Sequence of chain 1.A:
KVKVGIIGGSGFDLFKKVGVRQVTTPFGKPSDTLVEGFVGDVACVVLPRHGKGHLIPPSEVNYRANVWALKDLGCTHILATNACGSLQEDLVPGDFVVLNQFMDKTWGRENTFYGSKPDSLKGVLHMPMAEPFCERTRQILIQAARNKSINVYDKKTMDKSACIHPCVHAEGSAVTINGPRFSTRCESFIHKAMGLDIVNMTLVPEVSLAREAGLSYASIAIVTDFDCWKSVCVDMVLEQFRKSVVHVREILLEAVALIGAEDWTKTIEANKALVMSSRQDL

Binding-site contacts:
Ligand atom O2' contacts residue ALA109 of chain 1.B at 3.7 Å.
Ligand atom C2' contacts residue SO41 of chain 1.J at 3.9 Å.
Ligand atom C5 contacts residue CYS110 of chain 1.B at 3.8 Å (hydrophobic).
Ligand atom O3' contacts residue PRO84 of chain 1.B at 3.8 Å.
Ligand atom C6 contacts residue GLY111 of chain 1.B at 3.6 Å.
Ligand atom O5' contacts residue GLN310 of chain 1.A at 3.6 Å (h-bond).
Ligand atom C2' contacts residue MET227 of chain 1.B at 3.7 Å (hydrophobic).
Ligand atom N3 contacts residue ASN226 of chain 1.B at 3.7 Å.
Ligand atom C2 contacts residue MET227 of chain 1.B at 3.7 Å (hydrophobic).
Ligand atom C8 contacts residue ALA109 of chain 1.B at 3.7 Å (hydrophobic).
Ligand atom C1' contacts residue SO41 of chain 1.J at 3.8 Å.
Ligand atom O4' contacts residue ALA109 of chain 1.B at 3.8 Å.
Ligand atom O5' contacts residue PHE208 of chain 1.B at 3.4 Å.
Ligand atom C7 contacts residue CYS110 of chain 1.B at 3.3 Å (hydrophobic).
Ligand atom C5' contacts residue PHE208 of chain 1.B at 3.8 Å (hydrophobic).
Ligand atom N6 contacts residue GLY111 of chain 1.B at 3.3 Å.
Ligand atom N3 contacts residue MET227 of chain 1.B at 3.5 Å.
Ligand atom C4' contacts residue SO41 of chain 1.J at 3.6 Å.
Ligand atom O3' contacts residue SO41 of chain 1.J at 2.3 Å (h-bond).
Ligand atom C6 contacts residue VAL225 of chain 1.B at 3.7 Å (hydrophobic).
Ligand atom O2' contacts residue ASN226 of chain 1.B at 3.1 Å (h-bond).
Ligand atom N1 contacts residue PHE208 of chain 1.B at 3.8 Å.
Ligand atom N6 contacts residue VAL225 of chain 1.B at 3.5 Å.
Ligand atom N6 contacts residue ASP253 of chain 1.B at 3.0 Å (salt-bridge).
Ligand atom N9 contacts residue ALA109 of chain 1.B at 3.5 Å (h-bond).
Ligand atom C2 contacts residue VAL225 of chain 1.B at 3.8 Å (hydrophobic).
Ligand atom C7 contacts residue THR250 of chain 1.B at 3.6 Å.
Ligand atom C5' contacts residue GLN310 of chain 1.A at 3.6 Å.
Ligand atom C5 contacts residue PHE208 of chain 1.B at 3.8 Å (hydrophobic).
Ligand atom N1 contacts residue VAL225 of chain 1.B at 3.5 Å.
Ligand atom C5 contacts residue GLY111 of chain 1.B at 3.5 Å.
Ligand atom C8 contacts residue CYS110 of chain 1.B at 3.6 Å (hydrophobic).
Ligand atom C7 contacts residue GLY111 of chain 1.B at 3.4 Å.
Ligand atom C1' contacts residue ALA109 of chain 1.B at 3.2 Å (hydrophobic).
Ligand atom O2' contacts residue MET227 of chain 1.B at 2.8 Å (h-bond).
Ligand atom C5' contacts residue HIS152 of chain 1.A at 3.8 Å.
Ligand atom O2' contacts residue SO41 of chain 1.J at 3.0 Å (h-bond).
Ligand atom C6 contacts residue PHE208 of chain 1.B at 3.8 Å (hydrophobic).
Ligand atom O4' contacts residue SO41 of chain 1.J at 3.5 Å (h-bond).
Ligand atom C3' contacts residue SO41 of chain 1.J at 3.4 Å.

A small-molecule ligand and the protein it binds are described below.
Small molecule (SMILES): Nc1ncnc2c1ccn2[C@@H]1O[C@H](CO)[C@@H](O)[C@H]1O

Sequence of chain 1.B:
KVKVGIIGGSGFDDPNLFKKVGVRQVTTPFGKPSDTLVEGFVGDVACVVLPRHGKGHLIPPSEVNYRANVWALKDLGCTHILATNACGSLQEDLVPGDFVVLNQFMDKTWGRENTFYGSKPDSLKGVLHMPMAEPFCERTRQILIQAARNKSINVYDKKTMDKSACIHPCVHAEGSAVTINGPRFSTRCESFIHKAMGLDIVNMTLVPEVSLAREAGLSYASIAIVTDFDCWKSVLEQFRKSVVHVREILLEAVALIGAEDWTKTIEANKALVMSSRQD